Sequence of chain 1.A:
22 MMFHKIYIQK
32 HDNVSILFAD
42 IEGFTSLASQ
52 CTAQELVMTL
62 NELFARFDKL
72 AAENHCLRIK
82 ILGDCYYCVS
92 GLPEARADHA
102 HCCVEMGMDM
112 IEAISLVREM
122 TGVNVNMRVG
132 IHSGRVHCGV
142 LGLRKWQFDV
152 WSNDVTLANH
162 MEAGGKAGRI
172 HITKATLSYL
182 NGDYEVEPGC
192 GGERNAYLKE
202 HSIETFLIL

Sequence of chain 1.B:
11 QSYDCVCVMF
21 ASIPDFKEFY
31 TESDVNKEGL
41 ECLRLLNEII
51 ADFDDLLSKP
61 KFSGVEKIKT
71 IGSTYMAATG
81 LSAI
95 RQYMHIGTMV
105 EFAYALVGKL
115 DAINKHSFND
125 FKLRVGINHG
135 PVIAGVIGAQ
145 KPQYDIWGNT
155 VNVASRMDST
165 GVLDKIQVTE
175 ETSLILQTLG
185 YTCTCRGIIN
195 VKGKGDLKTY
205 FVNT

Binding-site contacts:
Ligand atom C7 contacts residue GLY72 of chain 1.B at 4.0 Å.
Ligand atom O6 contacts residue TRP152 of chain 1.A at 3.1 Å.
Ligand atom C2 contacts residue PHE39 of chain 1.A at 3.5 Å (hydrophobic).
Ligand atom C16 contacts residue TYR30 of chain 1.B at 3.8 Å (hydrophobic).
Ligand atom C30 contacts residue CYS86 of chain 1.A at 3.5 Å (hydrophobic).
Ligand atom C21 contacts residue SER73 of chain 1.B at 3.4 Å.
Ligand atom C15 contacts residue PHE26 of chain 1.B at 4.0 Å (hydrophobic).
Ligand atom O2 contacts residue VAL151 of chain 1.A at 2.9 Å (h-bond).
Ligand atom C15 contacts residue TRP152 of chain 1.A at 3.8 Å (hydrophobic).
Ligand atom O2 contacts residue ASP150 of chain 1.A at 3.8 Å.
Ligand atom O6 contacts residue GLY72 of chain 1.B at 3.7 Å.
Ligand atom O5 contacts residue THR74 of chain 1.B at 3.5 Å (h-bond).
Ligand atom C2 contacts residue VAL156 of chain 1.A at 3.8 Å (hydrophobic).
Ligand atom C1 contacts residue VAL151 of chain 1.A at 3.9 Å (hydrophobic).
Ligand atom C20 contacts residue THR157 of chain 1.A at 3.6 Å.
Ligand atom O4 contacts residue SER73 of chain 1.B at 3.5 Å (h-bond).
Ligand atom O7 contacts residue SER153 of chain 1.A at 3.4 Å (h-bond).
Ligand atom C12 contacts residue THR157 of chain 1.A at 3.6 Å.
Ligand atom C23 contacts residue LYS27 of chain 1.B at 3.8 Å.
Ligand atom C16 contacts residue LYS27 of chain 1.B at 3.6 Å.
Ligand atom O2 contacts residue VAL156 of chain 1.A at 3.9 Å.
Ligand atom C14 contacts residue PHE26 of chain 1.B at 3.8 Å (hydrophobic).
Ligand atom O2 contacts residue TRP152 of chain 1.A at 4.1 Å.
Ligand atom O5 contacts residue SER73 of chain 1.B at 3.0 Å (h-bond).
Ligand atom C15 contacts residue LEU46 of chain 1.B at 3.9 Å (hydrophobic).
Ligand atom C1 contacts residue VAL156 of chain 1.A at 3.6 Å (hydrophobic).
Ligand atom C18 contacts residue ILE71 of chain 1.B at 3.7 Å (hydrophobic).
Ligand atom C18 contacts residue LEU83 of chain 1.A at 3.8 Å (hydrophobic).
Ligand atom C30 contacts residue GLU163 of chain 1.A at 3.4 Å.
Ligand atom O7 contacts residue TRP152 of chain 1.A at 4.1 Å.
Ligand atom C3 contacts residue PHE39 of chain 1.A at 4.1 Å (hydrophobic).
Ligand atom C19 contacts residue ASN160 of chain 1.A at 3.9 Å.
Ligand atom O7 contacts residue THR157 of chain 1.A at 3.1 Å (h-bond).
Ligand atom C30 contacts residue MN1 of chain 1.D at 3.8 Å.
Ligand atom C27 contacts residue ASN160 of chain 1.A at 3.7 Å.
Ligand atom O5 contacts residue ILE71 of chain 1.B at 3.6 Å.
Ligand atom N2 contacts residue MN1 of chain 1.D at 3.9 Å.
Ligand atom C22 contacts residue LYS27 of chain 1.B at 3.6 Å.
Ligand atom C11 contacts residue THR157 of chain 1.A at 3.5 Å.
Ligand atom C3 contacts residue TYR88 of chain 1.A at 3.8 Å (hydrophobic).

A protein and the small-molecule ligand that binds it are described below.
Small molecule (SMILES): C=C[C@@]1(C)CC(=O)[C@]2(O)[C@@]3(C)[C@@H](O)CCC(C)(C)[C@@H]3[C@H](O)[C@H](OC(=O)CCCCN3CCN(C)CC3)[C@@]2(C)O1